This small molecule binds to this protein.
Small molecule (SMILES): CC(=O)N1CCN(C(c2ccccc2)c2ccccc2)CC1

Binding-site contacts:
Ligand atom C16 contacts residue MET165 of chain 1.A at 3.8 Å (hydrophobic).
Ligand atom C1 contacts residue GLY143 of chain 1.A at 3.6 Å.
Ligand atom C6 contacts residue HIS41 of chain 1.A at 3.7 Å.
Ligand atom C11 contacts residue MET49 of chain 1.A at 3.8 Å (hydrophobic).
Ligand atom C13 contacts residue MET49 of chain 1.A at 3.6 Å (hydrophobic).
Ligand atom C contacts residue SER144 of chain 1.A at 3.6 Å.
Ligand atom O contacts residue SER144 of chain 1.A at 3.4 Å (h-bond).
Ligand atom C8 contacts residue MET49 of chain 1.A at 3.8 Å (hydrophobic).
Ligand atom C16 contacts residue GLN189 of chain 1.A at 3.7 Å.
Ligand atom C12 contacts residue HIS41 of chain 1.A at 3.6 Å.
Ligand atom C10 contacts residue SER46 of chain 1.A at 3.6 Å.
Ligand atom C16 contacts residue ARG188 of chain 1.A at 3.6 Å.
Ligand atom N contacts residue ASN142 of chain 1.A at 3.8 Å.
Ligand atom C10 contacts residue THR45 of chain 1.A at 3.5 Å.
Ligand atom O contacts residue GLY143 of chain 1.A at 2.9 Å (h-bond).
Ligand atom O contacts residue CYS145 of chain 1.A at 3.0 Å (h-bond).
Ligand atom C9 contacts residue SER46 of chain 1.A at 3.4 Å.
Ligand atom C15 contacts residue MET49 of chain 1.A at 3.4 Å (hydrophobic).
Ligand atom C14 contacts residue HIS164 of chain 1.A at 3.7 Å.
Ligand atom C17 contacts residue MET49 of chain 1.A at 3.7 Å (hydrophobic).
Ligand atom C10 contacts residue CYS44 of chain 1.A at 3.5 Å (hydrophobic).
Ligand atom N contacts residue CYS145 of chain 1.A at 3.3 Å (h-bond).
Ligand atom C contacts residue CYS145 of chain 1.A at 1.8 Å (hydrophobic).
Ligand atom C4 contacts residue HIS164 of chain 1.A at 3.6 Å.
Ligand atom C15 contacts residue MET165 of chain 1.A at 3.6 Å (hydrophobic).
Ligand atom C14 contacts residue MET49 of chain 1.A at 3.5 Å (hydrophobic).
Ligand atom C contacts residue HIS163 of chain 1.A at 3.7 Å.
Ligand atom C14 contacts residue HIS41 of chain 1.A at 3.4 Å.
Ligand atom C11 contacts residue HIS41 of chain 1.A at 3.6 Å.
Ligand atom C2 contacts residue ASN142 of chain 1.A at 3.7 Å.
Ligand atom C12 contacts residue MET49 of chain 1.A at 3.6 Å (hydrophobic).
Ligand atom C11 contacts residue CYS44 of chain 1.A at 3.1 Å (hydrophobic).
Ligand atom C1 contacts residue CYS145 of chain 1.A at 2.6 Å (hydrophobic).
Ligand atom C5 contacts residue CYS145 of chain 1.A at 3.5 Å (hydrophobic).
Ligand atom C18 contacts residue MET49 of chain 1.A at 3.7 Å (hydrophobic).
Ligand atom C5 contacts residue ASN142 of chain 1.A at 3.9 Å.
Ligand atom C7 contacts residue MET49 of chain 1.A at 3.6 Å (hydrophobic).
Ligand atom C16 contacts residue MET49 of chain 1.A at 3.5 Å (hydrophobic).
Ligand atom C17 contacts residue GLN189 of chain 1.A at 3.9 Å.
Ligand atom C4 contacts residue CYS145 of chain 1.A at 3.8 Å (hydrophobic).

Sequence of chain 1.A:
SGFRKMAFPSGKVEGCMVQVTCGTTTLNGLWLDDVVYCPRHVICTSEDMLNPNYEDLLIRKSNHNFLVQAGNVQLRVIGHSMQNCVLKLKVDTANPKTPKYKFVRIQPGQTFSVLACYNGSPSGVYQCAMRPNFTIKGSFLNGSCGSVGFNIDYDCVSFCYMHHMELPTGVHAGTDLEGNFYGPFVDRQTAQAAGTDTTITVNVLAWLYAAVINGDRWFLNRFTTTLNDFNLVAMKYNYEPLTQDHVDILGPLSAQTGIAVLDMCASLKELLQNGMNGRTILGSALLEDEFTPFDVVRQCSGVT